Binding-site contacts:
Ligand atom C4' contacts residue GLU74 of chain 57.C at 3.9 Å.
Ligand atom O2' contacts residue LEU135 of chain 57.C at 4.3 Å.
Ligand atom OP1 contacts residue ASN134 of chain 57.C at 4.2 Å.
Ligand atom O4' contacts residue GLU74 of chain 57.C at 3.7 Å.
Ligand atom OP2 contacts residue LYS10 of chain 57.C at 2.9 Å.
Ligand atom O3' contacts residue ASN134 of chain 57.C at 4.2 Å.
Ligand atom P contacts residue LYS8 of chain 57.C at 3.0 Å.
Ligand atom OP1 contacts residue LYS8 of chain 57.C at 2.6 Å (salt-bridge).
Ligand atom OP1 contacts residue PRO132 of chain 57.C at 3.6 Å.
Ligand atom O5' contacts residue LYS8 of chain 57.C at 4.5 Å.
Ligand atom O2' contacts residue ASN134 of chain 57.C at 3.2 Å (h-bond).
Ligand atom C2' contacts residue GLU74 of chain 57.C at 4.1 Å.
Ligand atom O3' contacts residue LYS8 of chain 57.C at 3.8 Å.
Ligand atom OP2 contacts residue LYS8 of chain 57.C at 2.9 Å (salt-bridge).
Ligand atom P contacts residue LYS10 of chain 57.C at 4.0 Å.
Ligand atom O2' contacts residue GLU74 of chain 57.C at 3.2 Å.
Ligand atom C2' contacts residue ASN134 of chain 57.C at 4.3 Å.
Ligand atom OP1 contacts residue LYS10 of chain 57.C at 4.3 Å.
Ligand atom C1' contacts residue GLU74 of chain 57.C at 3.8 Å.

Sequence of chain 57.C:
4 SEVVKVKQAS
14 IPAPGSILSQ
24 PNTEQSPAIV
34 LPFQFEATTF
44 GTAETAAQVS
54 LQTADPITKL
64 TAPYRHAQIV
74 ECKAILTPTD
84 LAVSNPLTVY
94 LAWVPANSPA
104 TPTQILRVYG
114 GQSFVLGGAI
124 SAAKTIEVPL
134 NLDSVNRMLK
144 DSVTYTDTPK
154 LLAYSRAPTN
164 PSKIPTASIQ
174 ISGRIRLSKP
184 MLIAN

A protein and the small-molecule ligand that binds it are described below.
Small molecule (SMILES): Nc1ccn([C@@H]2O[C@H](CO[P](=O)(O)O[C@H]3[C@@H](O)[C@H](n4ccc(N)nc4=O)O[C@@H]3CO[P](=O)(O)O[C@H]3[C@@H](O)[C@H](n4ccc(N)nc4=O)O[C@@H]3CO)[C@@H](O)[C@H]2O)c(=O)n1